Sequence of chain 1.D:
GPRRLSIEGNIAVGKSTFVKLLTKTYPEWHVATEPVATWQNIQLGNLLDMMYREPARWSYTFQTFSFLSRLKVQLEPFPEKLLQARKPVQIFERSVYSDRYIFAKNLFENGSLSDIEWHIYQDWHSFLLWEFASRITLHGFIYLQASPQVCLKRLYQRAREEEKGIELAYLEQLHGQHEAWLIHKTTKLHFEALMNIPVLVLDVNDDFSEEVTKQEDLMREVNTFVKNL

A small-molecule ligand and the protein it binds are described below.
Small molecule (SMILES): Nc1ncnc2c1ncn2[C@H]1C[C@H](O)[C@@H](CO[P](=O)(O)O[P](=O)(O)OP(=O)(O)O)O1

Binding-site contacts:
Ligand atom PA contacts residue VAL36 of chain 1.D at 3.4 Å.
Ligand atom C3' contacts residue TYR64 of chain 1.D at 3.3 Å (hydrophobic).
Ligand atom O1B contacts residue ILE11 of chain 1.D at 3.1 Å.
Ligand atom N1 contacts residue GLN75 of chain 1.D at 3.1 Å (h-bond).
Ligand atom O2B contacts residue ARG106 of chain 1.D at 2.7 Å (salt-bridge).
Ligand atom N1 contacts residue PHE74 of chain 1.D at 3.5 Å.
Ligand atom PB contacts residue ARG106 of chain 1.D at 3.4 Å.
Ligand atom O3B contacts residue ARG170 of chain 1.D at 3.1 Å (salt-bridge).
Ligand atom C2' contacts residue TYR64 of chain 1.D at 3.3 Å (hydrophobic).
Ligand atom O3B contacts residue ARG172 of chain 1.D at 3.5 Å (salt-bridge).
Ligand atom O1A contacts residue VAL36 of chain 1.D at 3.2 Å.
Ligand atom O3' contacts residue TYR64 of chain 1.D at 2.4 Å (h-bond).
Ligand atom N6 contacts residue GLN75 of chain 1.D at 2.8 Å (h-bond).
Ligand atom O2G contacts residue SER16 of chain 1.D at 2.8 Å (h-bond).
Ligand atom O5' contacts residue VAL36 of chain 1.D at 3.3 Å.
Ligand atom O2A contacts residue VAL36 of chain 1.D at 3.1 Å.
Ligand atom O2A contacts residue ARG172 of chain 1.D at 2.7 Å (salt-bridge).
Ligand atom O2G contacts residue ARG172 of chain 1.D at 3.3 Å (salt-bridge).
Ligand atom O1B contacts residue ALA12 of chain 1.D at 2.7 Å (h-bond).
Ligand atom N6 contacts residue ARG82 of chain 1.D at 2.8 Å (salt-bridge).
Ligand atom O1A contacts residue LYS15 of chain 1.D at 3.0 Å (salt-bridge).
Ligand atom C6 contacts residue GLN75 of chain 1.D at 3.4 Å.
Ligand atom O2B contacts residue LYS15 of chain 1.D at 3.3 Å.
Ligand atom O3' contacts residue GLU175 of chain 1.D at 2.8 Å (salt-bridge).
Ligand atom O3G contacts residue LYS15 of chain 1.D at 2.5 Å (salt-bridge).
Ligand atom PG contacts residue SER16 of chain 1.D at 3.2 Å.
Ligand atom O1G contacts residue LYS15 of chain 1.D at 3.4 Å (salt-bridge).
Ligand atom C6 contacts residue PHE115 of chain 1.D at 3.1 Å (hydrophobic).
Ligand atom C5 contacts residue PHE115 of chain 1.D at 3.5 Å (hydrophobic).
Ligand atom O3G contacts residue SER16 of chain 1.D at 3.2 Å (h-bond).
Ligand atom O3A contacts residue ARG106 of chain 1.D at 3.2 Å (salt-bridge).
Ligand atom N1 contacts residue PHE115 of chain 1.D at 3.3 Å.
Ligand atom C2 contacts residue PHE74 of chain 1.D at 3.3 Å (hydrophobic).
Ligand atom O1G contacts residue SER16 of chain 1.D at 2.9 Å (h-bond).
Ligand atom C3' contacts residue GLU175 of chain 1.D at 3.4 Å.
Ligand atom N3 contacts residue PHE74 of chain 1.D at 3.4 Å.
Ligand atom N6 contacts residue PHE115 of chain 1.D at 3.3 Å.
Ligand atom N7 contacts residue ARG82 of chain 1.D at 2.9 Å (salt-bridge).
Ligand atom O1B contacts residue ARG170 of chain 1.D at 3.2 Å (salt-bridge).
Ligand atom C4 contacts residue PHE115 of chain 1.D at 3.5 Å (hydrophobic).